Binding-site contacts:
Ligand atom C06 contacts residue THR86 of chain 1.A at 3.9 Å.
Ligand atom C07 contacts residue LEU140 of chain 1.A at 3.6 Å (hydrophobic).
Ligand atom C10 contacts residue GLY142 of chain 1.A at 3.6 Å.
Ligand atom C07 contacts residue PRO87 of chain 1.A at 3.5 Å (hydrophobic).
Ligand atom C02 contacts residue ILE135 of chain 1.A at 3.9 Å (hydrophobic).
Ligand atom C09 contacts residue GLY143 of chain 1.A at 3.8 Å.
Ligand atom C08 contacts residue LEU140 of chain 1.A at 3.1 Å (hydrophobic).
Ligand atom N03 contacts residue SER134 of chain 1.A at 3.3 Å (h-bond).
Ligand atom N12 contacts residue VAL139 of chain 1.A at 3.6 Å.
Ligand atom C06 contacts residue PRO87 of chain 1.A at 3.6 Å (hydrophobic).
Ligand atom N03 contacts residue GLY136 of chain 1.A at 4.0 Å.
Ligand atom C04 contacts residue ILE135 of chain 1.A at 3.9 Å (hydrophobic).
Ligand atom C08 contacts residue PRO87 of chain 1.A at 3.7 Å (hydrophobic).
Ligand atom C11 contacts residue PRO85 of chain 1.A at 3.5 Å (hydrophobic).
Ligand atom C04 contacts residue THR86 of chain 1.A at 3.7 Å.
Ligand atom N12 contacts residue LEU140 of chain 1.A at 2.9 Å (h-bond).
Ligand atom C02 contacts residue SER134 of chain 1.A at 3.6 Å.
Ligand atom C10 contacts residue PRO85 of chain 1.A at 3.3 Å (hydrophobic).
Ligand atom C02 contacts residue GLY136 of chain 1.A at 3.3 Å.
Ligand atom C09 contacts residue GLY111 of chain 1.A at 3.9 Å.
Ligand atom C04 contacts residue SER134 of chain 1.A at 3.9 Å.
Ligand atom C05 contacts residue THR86 of chain 1.A at 3.9 Å.
Ligand atom C02 contacts residue TYR138 of chain 1.A at 3.5 Å (hydrophobic).
Ligand atom N12 contacts residue TYR138 of chain 1.A at 4.0 Å.
Ligand atom C09 contacts residue PRO87 of chain 1.A at 3.9 Å (hydrophobic).
Ligand atom N12 contacts residue TYR113 of chain 1.A at 3.9 Å.
Ligand atom C11 contacts residue THR86 of chain 1.A at 3.6 Å.
Ligand atom C11 contacts residue GLY143 of chain 1.A at 4.0 Å.
Ligand atom C10 contacts residue THR86 of chain 1.A at 4.0 Å.
Ligand atom O01 contacts residue TYR138 of chain 1.A at 3.4 Å (h-bond).
Ligand atom N12 contacts residue PRO87 of chain 1.A at 3.8 Å.
Ligand atom C10 contacts residue PRO87 of chain 1.A at 4.0 Å (hydrophobic).
Ligand atom N03 contacts residue ILE135 of chain 1.A at 2.9 Å (h-bond).
Ligand atom C09 contacts residue GLY142 of chain 1.A at 3.6 Å.
Ligand atom C04 contacts residue PRO87 of chain 1.A at 4.0 Å (hydrophobic).
Ligand atom C10 contacts residue GLY143 of chain 1.A at 3.5 Å.
Ligand atom C09 contacts residue TYR113 of chain 1.A at 3.6 Å (hydrophobic).
Ligand atom C05 contacts residue PRO87 of chain 1.A at 3.8 Å (hydrophobic).
Ligand atom C08 contacts residue TYR113 of chain 1.A at 3.5 Å (hydrophobic).
Ligand atom C11 contacts residue PRO87 of chain 1.A at 3.9 Å (hydrophobic).

The protein below binds the small molecule below.
Small molecule (SMILES): Nc1ccccc1-c1cnco1

Sequence of chain 1.A:
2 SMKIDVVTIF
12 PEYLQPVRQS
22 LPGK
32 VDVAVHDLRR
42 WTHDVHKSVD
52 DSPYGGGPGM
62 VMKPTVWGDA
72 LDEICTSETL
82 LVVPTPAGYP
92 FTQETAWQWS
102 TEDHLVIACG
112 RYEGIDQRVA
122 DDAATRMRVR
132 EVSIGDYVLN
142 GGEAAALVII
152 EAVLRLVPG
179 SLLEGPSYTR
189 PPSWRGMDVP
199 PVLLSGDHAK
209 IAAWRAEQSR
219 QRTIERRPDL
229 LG